This protein binds this small molecule.
Small molecule (SMILES): O=P(O)(O)OC[C@@H](O)[C@@H](O)[C@H](O)CO

Binding-site contacts:
Ligand atom C4 contacts residue ASP42 of chain 1.B at 3.3 Å.
Ligand atom P contacts residue ARG256 of chain 1.B at 3.9 Å.
Ligand atom C1 contacts residue THR59 of chain 1.B at 4.1 Å.
Ligand atom C3 contacts residue PHE205 of chain 1.B at 3.7 Å (hydrophobic).
Ligand atom O1P contacts residue ARG208 of chain 1.B at 2.8 Å (salt-bridge).
Ligand atom O1P contacts residue ARG256 of chain 1.B at 3.1 Å (salt-bridge).
Ligand atom C3 contacts residue ASN60 of chain 1.B at 3.5 Å.
Ligand atom O3P contacts residue SER254 of chain 1.B at 4.1 Å.
Ligand atom O3 contacts residue LYS159 of chain 1.B at 3.6 Å.
Ligand atom O2 contacts residue THR58 of chain 1.B at 4.0 Å.
Ligand atom C5 contacts residue ASN60 of chain 1.B at 4.0 Å.
Ligand atom O2 contacts residue THR59 of chain 1.B at 3.5 Å (h-bond).
Ligand atom O4 contacts residue ASP42 of chain 1.B at 2.6 Å (salt-bridge).
Ligand atom O2 contacts residue ASP42 of chain 1.B at 2.7 Å (salt-bridge).
Ligand atom P contacts residue SER254 of chain 1.B at 3.7 Å.
Ligand atom O2P contacts residue ARG208 of chain 1.B at 2.9 Å (salt-bridge).
Ligand atom C2 contacts residue ASN60 of chain 1.B at 3.9 Å.
Ligand atom O4 contacts residue ALA253 of chain 1.B at 3.6 Å.
Ligand atom C2 contacts residue ASP42 of chain 1.B at 3.4 Å.
Ligand atom O3P contacts residue ARG256 of chain 1.B at 2.9 Å (salt-bridge).
Ligand atom O1P contacts residue SER254 of chain 1.B at 2.6 Å (h-bond).
Ligand atom O2 contacts residue LEU63 of chain 1.B at 4.0 Å.
Ligand atom C4 contacts residue ASN60 of chain 1.B at 3.5 Å.
Ligand atom C5 contacts residue ARG208 of chain 1.B at 4.2 Å.
Ligand atom O3 contacts residue PHE205 of chain 1.B at 3.6 Å.
Ligand atom C1 contacts residue LYS159 of chain 1.B at 1.3 Å.
Ligand atom C5 contacts residue SER254 of chain 1.B at 3.9 Å.
Ligand atom C5 contacts residue PHE205 of chain 1.B at 3.7 Å (hydrophobic).
Ligand atom C3 contacts residue ASP42 of chain 1.B at 4.2 Å.
Ligand atom O3 contacts residue PHE330 of chain 1.B at 3.7 Å.
Ligand atom O5 contacts residue ASP42 of chain 1.B at 4.2 Å.
Ligand atom O3 contacts residue ASN60 of chain 1.B at 2.6 Å (h-bond).
Ligand atom O2 contacts residue ASN60 of chain 1.B at 3.3 Å (h-bond).
Ligand atom O5 contacts residue SER254 of chain 1.B at 3.5 Å.
Ligand atom C2 contacts residue LYS159 of chain 1.B at 2.4 Å.
Ligand atom O2 contacts residue LYS159 of chain 1.B at 2.6 Å (salt-bridge).
Ligand atom C3 contacts residue LYS159 of chain 1.B at 3.5 Å.
Ligand atom O4 contacts residue SER254 of chain 1.B at 3.2 Å (h-bond).
Ligand atom C1 contacts residue THR183 of chain 1.B at 3.6 Å.
Ligand atom P contacts residue ARG208 of chain 1.B at 3.8 Å.

Sequence of chain 1.B:
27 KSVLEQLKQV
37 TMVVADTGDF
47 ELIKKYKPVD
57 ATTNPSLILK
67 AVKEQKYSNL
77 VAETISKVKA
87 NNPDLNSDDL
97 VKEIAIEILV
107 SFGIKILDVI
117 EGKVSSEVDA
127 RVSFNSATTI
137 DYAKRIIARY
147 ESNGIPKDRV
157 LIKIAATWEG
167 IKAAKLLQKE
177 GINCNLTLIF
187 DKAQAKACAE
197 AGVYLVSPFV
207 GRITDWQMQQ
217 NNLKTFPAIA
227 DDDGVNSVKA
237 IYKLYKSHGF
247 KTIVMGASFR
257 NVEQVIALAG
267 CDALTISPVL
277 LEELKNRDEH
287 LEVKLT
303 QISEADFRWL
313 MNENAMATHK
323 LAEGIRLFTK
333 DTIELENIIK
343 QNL